This protein binds this small molecule.
Small molecule (SMILES): C[C@H](N)C(=O)O

Sequence of chain 3.A:
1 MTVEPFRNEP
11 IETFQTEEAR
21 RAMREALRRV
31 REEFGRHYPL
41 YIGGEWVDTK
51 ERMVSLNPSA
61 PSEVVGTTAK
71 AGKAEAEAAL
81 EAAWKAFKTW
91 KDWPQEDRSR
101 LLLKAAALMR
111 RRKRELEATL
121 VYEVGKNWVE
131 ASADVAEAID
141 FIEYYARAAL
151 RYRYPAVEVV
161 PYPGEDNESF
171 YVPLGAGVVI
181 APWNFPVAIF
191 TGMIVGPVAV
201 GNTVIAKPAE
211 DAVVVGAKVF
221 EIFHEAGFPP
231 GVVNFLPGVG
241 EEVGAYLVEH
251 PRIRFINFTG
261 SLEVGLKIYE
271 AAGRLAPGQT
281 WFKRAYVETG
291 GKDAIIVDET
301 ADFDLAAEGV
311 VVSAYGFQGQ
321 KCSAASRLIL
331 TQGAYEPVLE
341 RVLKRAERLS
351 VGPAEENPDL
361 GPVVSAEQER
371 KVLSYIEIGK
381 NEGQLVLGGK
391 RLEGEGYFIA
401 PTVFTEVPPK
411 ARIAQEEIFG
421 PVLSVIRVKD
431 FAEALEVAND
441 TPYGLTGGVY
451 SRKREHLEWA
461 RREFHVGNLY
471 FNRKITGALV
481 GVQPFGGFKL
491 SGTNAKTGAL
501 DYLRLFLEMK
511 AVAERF

Binding-site contacts:
Ligand atom C contacts residue THR476 of chain 3.A at 4.3 Å.
Ligand atom CB contacts residue SER323 of chain 3.A at 3.9 Å.
Ligand atom N contacts residue GLU137 of chain 3.A at 4.4 Å.
Ligand atom O contacts residue THR476 of chain 3.A at 4.0 Å.
Ligand atom CB contacts residue PHE185 of chain 3.A at 3.8 Å (hydrophobic).
Ligand atom OXT contacts residue PHE185 of chain 3.A at 4.3 Å.
Ligand atom CA contacts residue SER323 of chain 3.A at 4.2 Å.
Ligand atom O contacts residue SER323 of chain 3.A at 3.6 Å.
Ligand atom C contacts residue PHE485 of chain 3.A at 4.3 Å (hydrophobic).
Ligand atom CA contacts residue PHE185 of chain 3.A at 4.3 Å (hydrophobic).
Ligand atom O contacts residue GLY477 of chain 3.A at 3.2 Å (h-bond).
Ligand atom OXT contacts residue LYS321 of chain 3.A at 4.1 Å.
Ligand atom OXT contacts residue THR476 of chain 3.A at 3.8 Å.
Ligand atom N contacts residue PHE485 of chain 3.A at 3.5 Å.
Ligand atom C contacts residue ALA478 of chain 3.A at 3.8 Å (hydrophobic).
Ligand atom OXT contacts residue ALA478 of chain 3.A at 4.3 Å.
Ligand atom OXT contacts residue GLY477 of chain 3.A at 2.9 Å (h-bond).
Ligand atom C contacts residue GLY477 of chain 3.A at 3.4 Å.
Ligand atom O contacts residue ALA478 of chain 3.A at 3.0 Å (h-bond).
Ligand atom OXT contacts residue SER323 of chain 3.A at 2.8 Å (h-bond).
Ligand atom CB contacts residue CYS322 of chain 3.A at 3.5 Å (hydrophobic).
Ligand atom O contacts residue PHE485 of chain 3.A at 3.6 Å.
Ligand atom N contacts residue ALA478 of chain 3.A at 4.2 Å.
Ligand atom CA contacts residue PHE485 of chain 3.A at 4.2 Å (hydrophobic).
Ligand atom CB contacts residue PHE485 of chain 3.A at 3.9 Å (hydrophobic).
Ligand atom C contacts residue SER323 of chain 3.A at 3.3 Å.